Sequence of chain 11.A:
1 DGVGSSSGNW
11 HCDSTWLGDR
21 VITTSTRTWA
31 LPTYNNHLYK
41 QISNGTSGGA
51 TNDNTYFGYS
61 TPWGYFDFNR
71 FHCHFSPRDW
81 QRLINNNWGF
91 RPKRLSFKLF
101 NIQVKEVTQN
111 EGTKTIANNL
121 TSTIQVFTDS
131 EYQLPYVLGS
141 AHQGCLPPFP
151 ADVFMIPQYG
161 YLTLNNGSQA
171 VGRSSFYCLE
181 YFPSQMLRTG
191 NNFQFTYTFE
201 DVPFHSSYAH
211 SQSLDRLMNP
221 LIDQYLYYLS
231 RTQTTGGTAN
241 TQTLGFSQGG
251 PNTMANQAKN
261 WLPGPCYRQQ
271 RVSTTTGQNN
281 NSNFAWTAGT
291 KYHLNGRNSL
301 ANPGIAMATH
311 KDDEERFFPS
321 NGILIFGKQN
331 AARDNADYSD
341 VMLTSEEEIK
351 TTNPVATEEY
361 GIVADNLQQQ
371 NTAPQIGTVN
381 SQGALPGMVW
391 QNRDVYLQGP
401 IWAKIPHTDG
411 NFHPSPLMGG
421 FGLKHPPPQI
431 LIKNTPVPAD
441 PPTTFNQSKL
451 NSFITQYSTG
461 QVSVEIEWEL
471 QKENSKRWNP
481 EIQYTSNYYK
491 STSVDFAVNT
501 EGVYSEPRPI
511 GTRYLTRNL

A small-molecule ligand and the protein it binds are described below.
Small molecule (SMILES): Nc1ccn([C@H]2C[C@H](O[P](=O)(O)OC[C@H]3O[C@@H](n4cnc5c(N)ncnc54)C[C@@H]3O)[C@@H](COP(=O)(O)O)O2)c(=O)n1

Sequence of chain 38.A:
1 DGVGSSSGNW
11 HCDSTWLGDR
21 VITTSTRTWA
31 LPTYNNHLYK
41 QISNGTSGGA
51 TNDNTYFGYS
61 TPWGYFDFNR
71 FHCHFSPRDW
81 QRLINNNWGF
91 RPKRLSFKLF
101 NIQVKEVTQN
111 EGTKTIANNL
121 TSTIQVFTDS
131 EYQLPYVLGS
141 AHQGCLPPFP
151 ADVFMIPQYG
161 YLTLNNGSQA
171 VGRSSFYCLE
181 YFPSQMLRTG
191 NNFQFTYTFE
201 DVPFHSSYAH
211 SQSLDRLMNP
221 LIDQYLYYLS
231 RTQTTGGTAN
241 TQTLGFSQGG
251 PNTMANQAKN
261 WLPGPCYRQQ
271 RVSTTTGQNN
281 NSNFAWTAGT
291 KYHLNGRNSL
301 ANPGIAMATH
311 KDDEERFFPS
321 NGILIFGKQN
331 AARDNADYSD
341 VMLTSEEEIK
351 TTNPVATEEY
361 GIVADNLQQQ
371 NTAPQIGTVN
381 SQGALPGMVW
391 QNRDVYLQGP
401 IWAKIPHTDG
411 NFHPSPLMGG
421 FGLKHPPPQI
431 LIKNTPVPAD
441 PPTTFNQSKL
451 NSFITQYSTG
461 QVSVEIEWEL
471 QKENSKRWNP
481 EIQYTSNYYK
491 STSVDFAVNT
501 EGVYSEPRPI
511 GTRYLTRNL

Binding-site contacts:
Ligand atom N4 contacts residue VAL202 of chain 38.A at 2.9 Å (h-bond).
Ligand atom N7 contacts residue PRO203 of chain 38.A at 4.2 Å.
Ligand atom N6 contacts residue PHE421 of chain 38.A at 3.9 Å.
Ligand atom C5 contacts residue SER415 of chain 38.A at 4.1 Å.
Ligand atom C8 contacts residue HIS413 of chain 38.A at 3.8 Å.
Ligand atom C6 contacts residue VAL202 of chain 38.A at 4.2 Å (hydrophobic).
Ligand atom N6 contacts residue SER415 of chain 38.A at 3.6 Å.
Ligand atom N6 contacts residue GLY422 of chain 38.A at 3.4 Å (h-bond).
Ligand atom C5 contacts residue VAL202 of chain 38.A at 3.6 Å (hydrophobic).
Ligand atom N1 contacts residue PRO203 of chain 38.A at 3.8 Å.
Ligand atom C2' contacts residue HIS413 of chain 38.A at 3.8 Å.
Ligand atom C6 contacts residue SER415 of chain 38.A at 4.1 Å.
Ligand atom C4 contacts residue VAL202 of chain 38.A at 3.7 Å (hydrophobic).
Ligand atom N4 contacts residue ASP201 of chain 38.A at 2.5 Å.
Ligand atom N7 contacts residue SER415 of chain 38.A at 4.0 Å.
Ligand atom C2 contacts residue VAL202 of chain 38.A at 4.2 Å (hydrophobic).
Ligand atom C6 contacts residue GLY422 of chain 38.A at 3.8 Å.
Ligand atom C5 contacts residue PRO203 of chain 38.A at 4.0 Å (hydrophobic).
Ligand atom C2' contacts residue PRO414 of chain 38.A at 3.8 Å (hydrophobic).
Ligand atom N6 contacts residue GLY420 of chain 38.A at 3.7 Å.
Ligand atom N7 contacts residue ASN392 of chain 38.A at 4.2 Å.
Ligand atom C4 contacts residue PRO203 of chain 38.A at 4.1 Å (hydrophobic).
Ligand atom C2' contacts residue PRO203 of chain 38.A at 3.3 Å (hydrophobic).
Ligand atom C6 contacts residue PRO203 of chain 38.A at 4.0 Å (hydrophobic).
Ligand atom N7 contacts residue HIS413 of chain 38.A at 4.1 Å.
Ligand atom C5 contacts residue PRO203 of chain 38.A at 3.9 Å (hydrophobic).
Ligand atom N1 contacts residue GLY422 of chain 38.A at 3.0 Å (h-bond).
Ligand atom C5 contacts residue ASP201 of chain 38.A at 4.1 Å.
Ligand atom C4 contacts residue PRO203 of chain 38.A at 4.2 Å (hydrophobic).
Ligand atom N3 contacts residue PRO414 of chain 38.A at 4.2 Å.
Ligand atom C2 contacts residue PRO203 of chain 38.A at 3.9 Å (hydrophobic).
Ligand atom C5 contacts residue ARG91 of chain 38.A at 4.1 Å.
Ligand atom C2 contacts residue GLY422 of chain 38.A at 3.3 Å.
Ligand atom C4 contacts residue ASP201 of chain 38.A at 3.7 Å.
Ligand atom C1' contacts residue PRO203 of chain 38.A at 4.1 Å (hydrophobic).
Ligand atom N1 contacts residue PRO203 of chain 38.A at 4.1 Å.
Ligand atom N3 contacts residue ASP201 of chain 38.A at 4.1 Å.
Ligand atom OP2 contacts residue ASP409 of chain 11.A at 3.2 Å (salt-bridge).
Ligand atom N1 contacts residue VAL202 of chain 38.A at 3.6 Å.
Ligand atom C6 contacts residue PRO203 of chain 38.A at 4.0 Å (hydrophobic).